Sequence of chain 5.A:
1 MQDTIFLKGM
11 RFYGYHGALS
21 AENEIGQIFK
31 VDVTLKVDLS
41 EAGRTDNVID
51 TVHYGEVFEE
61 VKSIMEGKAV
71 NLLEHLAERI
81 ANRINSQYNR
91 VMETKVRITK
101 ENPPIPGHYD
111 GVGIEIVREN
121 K

Binding-site contacts:
Ligand atom C11 contacts residue LYS100 of chain 7.A at 3.8 Å.
Ligand atom C6 contacts residue GLU74 of chain 7.A at 3.7 Å.
Ligand atom O4 contacts residue LYS100 of chain 7.A at 3.7 Å.
Ligand atom O4 contacts residue ALA18 of chain 7.A at 4.0 Å.
Ligand atom C9 contacts residue TYR54 of chain 5.A at 2.7 Å (hydrophobic).
Ligand atom N4 contacts residue HIS53 of chain 5.A at 3.3 Å (h-bond).
Ligand atom N6 contacts residue GLU74 of chain 7.A at 3.0 Å (salt-bridge).
Ligand atom N1 contacts residue TYR54 of chain 5.A at 2.8 Å (h-bond).
Ligand atom C11 contacts residue TYR54 of chain 5.A at 3.3 Å (hydrophobic).
Ligand atom N6 contacts residue THR51 of chain 5.A at 4.0 Å.
Ligand atom O8 contacts residue LEU72 of chain 7.A at 3.3 Å.
Ligand atom O8 contacts residue TYR54 of chain 5.A at 3.4 Å.
Ligand atom C10 contacts residue HIS53 of chain 5.A at 3.9 Å.
Ligand atom O8 contacts residue ASN71 of chain 7.A at 4.0 Å.
Ligand atom N5 contacts residue HIS53 of chain 5.A at 3.2 Å.
Ligand atom O4 contacts residue GLU22 of chain 7.A at 2.6 Å (salt-bridge).
Ligand atom C6 contacts residue TYR54 of chain 5.A at 3.0 Å (hydrophobic).
Ligand atom C2 contacts residue TYR54 of chain 5.A at 3.0 Å (hydrophobic).
Ligand atom N4 contacts residue TYR54 of chain 5.A at 3.2 Å.
Ligand atom N5 contacts residue VAL52 of chain 5.A at 3.2 Å (h-bond).
Ligand atom C8 contacts residue GLU74 of chain 7.A at 3.6 Å.
Ligand atom C8 contacts residue TYR54 of chain 5.A at 2.8 Å (hydrophobic).
Ligand atom N4 contacts residue GLY55 of chain 5.A at 3.9 Å.
Ligand atom O8 contacts residue GLU74 of chain 7.A at 3.5 Å (salt-bridge).
Ligand atom N6 contacts residue ILE5 of chain 5.A at 3.1 Å.
Ligand atom O4 contacts residue TYR54 of chain 5.A at 3.0 Å (h-bond).
Ligand atom N6 contacts residue TYR54 of chain 5.A at 3.6 Å.
Ligand atom C10 contacts residue TYR54 of chain 5.A at 3.0 Å (hydrophobic).
Ligand atom C3 contacts residue HIS53 of chain 5.A at 3.3 Å.
Ligand atom C11 contacts residue ALA18 of chain 7.A at 3.1 Å (hydrophobic).
Ligand atom O8 contacts residue LEU73 of chain 7.A at 2.9 Å (h-bond).
Ligand atom C11 contacts residue GLU22 of chain 7.A at 3.2 Å.
Ligand atom N7 contacts residue GLU74 of chain 7.A at 3.0 Å (salt-bridge).
Ligand atom C2 contacts residue ALA18 of chain 7.A at 4.0 Å (hydrophobic).
Ligand atom N5 contacts residue TYR54 of chain 5.A at 2.4 Å (h-bond).
Ligand atom C3 contacts residue TYR54 of chain 5.A at 3.2 Å (hydrophobic).
Ligand atom N6 contacts residue VAL52 of chain 5.A at 2.4 Å (h-bond).
Ligand atom C8 contacts residue LEU72 of chain 7.A at 3.8 Å (hydrophobic).
Ligand atom C6 contacts residue VAL52 of chain 5.A at 3.1 Å (hydrophobic).
Ligand atom N7 contacts residue TYR54 of chain 5.A at 3.1 Å.

Sequence of chain 7.A:
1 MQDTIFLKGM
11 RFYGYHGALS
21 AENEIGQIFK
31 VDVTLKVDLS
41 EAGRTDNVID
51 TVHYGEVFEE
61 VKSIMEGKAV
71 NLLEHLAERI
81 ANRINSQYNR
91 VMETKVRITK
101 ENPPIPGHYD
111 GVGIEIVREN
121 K

A protein and the small-molecule ligand that binds it are described below.
Small molecule (SMILES): Nc1nc2c(c(=O)[nH]1)N=C(CO)CN2